Sequence of chain 1.B:
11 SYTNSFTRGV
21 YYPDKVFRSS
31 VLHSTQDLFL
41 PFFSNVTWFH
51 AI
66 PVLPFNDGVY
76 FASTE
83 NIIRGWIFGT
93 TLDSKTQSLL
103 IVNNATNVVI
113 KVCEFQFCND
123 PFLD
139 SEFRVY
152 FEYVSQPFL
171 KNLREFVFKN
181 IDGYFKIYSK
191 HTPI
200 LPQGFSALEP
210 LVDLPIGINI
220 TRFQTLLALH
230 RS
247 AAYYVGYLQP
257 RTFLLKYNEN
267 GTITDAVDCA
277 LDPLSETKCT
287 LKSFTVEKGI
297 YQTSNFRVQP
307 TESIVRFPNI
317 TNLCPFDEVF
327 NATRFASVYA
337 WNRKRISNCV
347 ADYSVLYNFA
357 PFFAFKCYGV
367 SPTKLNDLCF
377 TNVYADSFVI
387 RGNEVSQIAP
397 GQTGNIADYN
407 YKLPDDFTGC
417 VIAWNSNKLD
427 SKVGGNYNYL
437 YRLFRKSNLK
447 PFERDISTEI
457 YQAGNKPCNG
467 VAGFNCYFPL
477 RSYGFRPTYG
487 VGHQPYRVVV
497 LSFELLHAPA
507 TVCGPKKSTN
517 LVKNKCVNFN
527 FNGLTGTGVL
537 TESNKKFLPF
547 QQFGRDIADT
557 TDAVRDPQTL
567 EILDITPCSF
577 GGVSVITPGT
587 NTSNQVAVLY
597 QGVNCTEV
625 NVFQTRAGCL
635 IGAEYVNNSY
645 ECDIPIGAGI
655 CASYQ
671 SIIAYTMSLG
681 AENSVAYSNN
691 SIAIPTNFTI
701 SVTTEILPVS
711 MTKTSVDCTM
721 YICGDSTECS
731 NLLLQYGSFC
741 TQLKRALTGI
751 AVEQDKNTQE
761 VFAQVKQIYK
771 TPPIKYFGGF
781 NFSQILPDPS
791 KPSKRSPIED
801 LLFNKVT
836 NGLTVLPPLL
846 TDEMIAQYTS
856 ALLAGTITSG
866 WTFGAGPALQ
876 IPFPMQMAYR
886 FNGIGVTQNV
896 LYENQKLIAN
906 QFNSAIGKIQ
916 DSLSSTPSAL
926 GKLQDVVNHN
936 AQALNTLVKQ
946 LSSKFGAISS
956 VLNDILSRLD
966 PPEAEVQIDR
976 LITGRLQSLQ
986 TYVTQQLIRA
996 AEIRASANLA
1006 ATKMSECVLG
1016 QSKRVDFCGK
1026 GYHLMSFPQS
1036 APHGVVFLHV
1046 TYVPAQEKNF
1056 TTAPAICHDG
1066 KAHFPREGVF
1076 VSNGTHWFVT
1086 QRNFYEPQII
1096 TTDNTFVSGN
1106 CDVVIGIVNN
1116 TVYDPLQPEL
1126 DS

A small-molecule ligand and the protein it binds are described below.
Small molecule (SMILES): CC(=O)N[C@H]1[C@H](O[C@H]2[C@H](O)[C@@H](NC(C)=O)CO[C@@H]2CO)O[C@H](CO)[C@@H](O)[C@@H]1O

Binding-site contacts:
Ligand atom C5 contacts residue ASN1078 of chain 1.B at 3.7 Å.
Ligand atom C7 contacts residue THR1080 of chain 1.B at 4.4 Å.
Ligand atom C6 contacts residue PHE1083 of chain 1.B at 3.6 Å (hydrophobic).
Ligand atom O7 contacts residue ASN1078 of chain 1.B at 3.4 Å (h-bond).
Ligand atom C3 contacts residue THR1080 of chain 1.B at 3.6 Å.
Ligand atom O5 contacts residue PHE1083 of chain 1.B at 3.8 Å.
Ligand atom C1 contacts residue ASN1078 of chain 1.B at 1.4 Å.
Ligand atom C2 contacts residue THR1080 of chain 1.B at 3.7 Å.
Ligand atom O4 contacts residue HIS1081 of chain 1.B at 4.3 Å.
Ligand atom N2 contacts residue ASN1078 of chain 1.B at 2.9 Å (h-bond).
Ligand atom C4 contacts residue ASN1078 of chain 1.B at 4.2 Å.
Ligand atom C2 contacts residue ASN1078 of chain 1.B at 2.5 Å.
Ligand atom C8 contacts residue THR1080 of chain 1.B at 4.5 Å.
Ligand atom C7 contacts residue ASN1078 of chain 1.B at 3.3 Å.
Ligand atom C8 contacts residue ASN1078 of chain 1.B at 3.9 Å.
Ligand atom N2 contacts residue THR1080 of chain 1.B at 3.3 Å (h-bond).
Ligand atom C3 contacts residue ASN1078 of chain 1.B at 3.8 Å.
Ligand atom C1 contacts residue PHE1083 of chain 1.B at 4.5 Å (hydrophobic).
Ligand atom O5 contacts residue ASN1078 of chain 1.B at 2.4 Å (h-bond).
Ligand atom C1 contacts residue THR1080 of chain 1.B at 3.7 Å.
Ligand atom C5 contacts residue HIS1081 of chain 1.B at 4.4 Å.
Ligand atom O3 contacts residue THR1080 of chain 1.B at 4.5 Å.
Ligand atom C5 contacts residue PHE1083 of chain 1.B at 3.9 Å (hydrophobic).